Sequence of chain 1.A:
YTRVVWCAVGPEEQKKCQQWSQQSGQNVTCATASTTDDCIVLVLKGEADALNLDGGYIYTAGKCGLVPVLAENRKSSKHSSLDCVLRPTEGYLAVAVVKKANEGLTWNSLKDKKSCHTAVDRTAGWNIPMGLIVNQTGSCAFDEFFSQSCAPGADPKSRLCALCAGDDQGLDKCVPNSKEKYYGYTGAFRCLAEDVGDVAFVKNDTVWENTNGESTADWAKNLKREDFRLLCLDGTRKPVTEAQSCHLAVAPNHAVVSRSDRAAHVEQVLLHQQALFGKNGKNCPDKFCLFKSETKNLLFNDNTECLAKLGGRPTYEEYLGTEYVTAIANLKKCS

Binding-site contacts:
Ligand atom C8 contacts residue ILE128 of chain 1.A at 4.4 Å (hydrophobic).
Ligand atom C3 contacts residue ALA327 of chain 1.A at 4.2 Å (hydrophobic).
Ligand atom C2 contacts residue THR326 of chain 1.A at 3.7 Å.
Ligand atom C8 contacts residue GLY131 of chain 1.A at 4.0 Å.
Ligand atom C3 contacts residue ASN135 of chain 1.A at 3.8 Å.
Ligand atom C8 contacts residue ASN330 of chain 1.A at 3.9 Å.
Ligand atom C1 contacts residue THR326 of chain 1.A at 4.0 Å.
Ligand atom C7 contacts residue THR326 of chain 1.A at 4.5 Å.
Ligand atom C3 contacts residue ASN330 of chain 1.A at 4.3 Å.
Ligand atom O7 contacts residue LEU132 of chain 1.A at 3.9 Å.
Ligand atom O5 contacts residue ASN135 of chain 1.A at 2.2 Å (h-bond).
Ligand atom C4 contacts residue ASN135 of chain 1.A at 4.2 Å.
Ligand atom O6 contacts residue GLU323 of chain 1.A at 3.7 Å.
Ligand atom O7 contacts residue ASN135 of chain 1.A at 4.0 Å.
Ligand atom C4 contacts residue ASN330 of chain 1.A at 4.0 Å.
Ligand atom N2 contacts residue ASN330 of chain 1.A at 4.3 Å.
Ligand atom N2 contacts residue ASN135 of chain 1.A at 2.9 Å (h-bond).
Ligand atom O3 contacts residue ALA327 of chain 1.A at 4.1 Å.
Ligand atom C8 contacts residue LEU132 of chain 1.A at 3.9 Å (hydrophobic).
Ligand atom C2 contacts residue ASN330 of chain 1.A at 4.5 Å.
Ligand atom O4 contacts residue THR326 of chain 1.A at 3.8 Å.
Ligand atom C1 contacts residue ASN135 of chain 1.A at 1.5 Å.
Ligand atom C5 contacts residue ASN135 of chain 1.A at 3.6 Å.
Ligand atom O7 contacts residue THR326 of chain 1.A at 3.7 Å.
Ligand atom C7 contacts residue ASN135 of chain 1.A at 3.6 Å.
Ligand atom O6 contacts residue THR326 of chain 1.A at 4.3 Å.
Ligand atom C6 contacts residue ASN330 of chain 1.A at 4.4 Å.
Ligand atom C7 contacts residue ASN330 of chain 1.A at 3.6 Å.
Ligand atom O7 contacts residue ASN330 of chain 1.A at 2.9 Å (h-bond).
Ligand atom C7 contacts residue LEU132 of chain 1.A at 4.3 Å (hydrophobic).
Ligand atom C5 contacts residue ASN330 of chain 1.A at 4.0 Å.
Ligand atom N2 contacts residue GLY131 of chain 1.A at 4.4 Å.
Ligand atom C7 contacts residue ALA327 of chain 1.A at 4.1 Å (hydrophobic).
Ligand atom O5 contacts residue THR326 of chain 1.A at 4.1 Å.
Ligand atom N2 contacts residue ALA327 of chain 1.A at 4.0 Å.
Ligand atom C2 contacts residue ASN135 of chain 1.A at 2.4 Å.
Ligand atom C1 contacts residue ASN330 of chain 1.A at 4.5 Å.
Ligand atom O4 contacts residue ASN330 of chain 1.A at 3.2 Å (h-bond).
Ligand atom C8 contacts residue ALA327 of chain 1.A at 3.7 Å (hydrophobic).

The small molecule below binds the protein below.
Small molecule (SMILES): CC(=O)N[C@H]1[C@H](O[C@H]2[C@H](O)[C@@H](NC(C)=O)CO[C@@H]2CO)O[C@H](CO)[C@@H](O)[C@@H]1O